Sequence of chain 2.G:
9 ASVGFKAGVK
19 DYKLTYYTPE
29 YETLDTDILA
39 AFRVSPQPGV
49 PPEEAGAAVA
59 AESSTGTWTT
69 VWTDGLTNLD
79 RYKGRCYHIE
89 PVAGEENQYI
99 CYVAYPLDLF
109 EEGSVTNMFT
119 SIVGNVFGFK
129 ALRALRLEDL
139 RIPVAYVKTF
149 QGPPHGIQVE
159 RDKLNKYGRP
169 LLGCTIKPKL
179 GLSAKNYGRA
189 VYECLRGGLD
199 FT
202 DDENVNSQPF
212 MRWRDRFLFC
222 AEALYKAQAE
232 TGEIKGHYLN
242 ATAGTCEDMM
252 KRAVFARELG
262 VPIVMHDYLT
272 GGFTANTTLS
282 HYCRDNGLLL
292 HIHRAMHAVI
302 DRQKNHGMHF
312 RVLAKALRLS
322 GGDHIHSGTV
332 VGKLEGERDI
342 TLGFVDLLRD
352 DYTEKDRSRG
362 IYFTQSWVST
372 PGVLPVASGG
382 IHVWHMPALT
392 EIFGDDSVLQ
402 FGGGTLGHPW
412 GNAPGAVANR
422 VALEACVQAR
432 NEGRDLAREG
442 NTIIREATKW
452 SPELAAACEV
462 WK

Sequence of chain 1.G:
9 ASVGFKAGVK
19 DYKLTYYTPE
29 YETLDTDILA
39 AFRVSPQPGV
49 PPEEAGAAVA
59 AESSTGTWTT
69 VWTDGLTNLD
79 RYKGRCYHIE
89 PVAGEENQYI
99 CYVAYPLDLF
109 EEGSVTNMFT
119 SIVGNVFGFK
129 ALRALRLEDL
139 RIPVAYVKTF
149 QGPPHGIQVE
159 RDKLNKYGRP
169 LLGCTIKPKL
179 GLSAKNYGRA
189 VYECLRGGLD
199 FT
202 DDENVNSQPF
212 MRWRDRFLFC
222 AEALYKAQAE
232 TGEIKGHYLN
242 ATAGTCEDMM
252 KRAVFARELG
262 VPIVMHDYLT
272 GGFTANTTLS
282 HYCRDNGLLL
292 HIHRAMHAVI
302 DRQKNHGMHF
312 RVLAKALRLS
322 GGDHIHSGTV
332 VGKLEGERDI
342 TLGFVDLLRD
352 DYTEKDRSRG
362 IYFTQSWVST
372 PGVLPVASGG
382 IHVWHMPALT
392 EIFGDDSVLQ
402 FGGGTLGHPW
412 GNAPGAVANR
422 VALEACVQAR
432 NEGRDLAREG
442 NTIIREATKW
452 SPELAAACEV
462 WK

This protein binds this small molecule.
Small molecule (SMILES): O=C(COP(=O)(O)O)[C@H](O)[C@H](O)COP(=O)(O)O

Binding-site contacts:
Ligand atom O2P contacts residue GLY403 of chain 2.G at 2.7 Å (h-bond).
Ligand atom O4 contacts residue SER379 of chain 2.G at 3.4 Å (h-bond).
Ligand atom O1P contacts residue LYS175 of chain 2.G at 3.2 Å.
Ligand atom C3 contacts residue SER379 of chain 2.G at 3.4 Å.
Ligand atom O6P contacts residue ARG295 of chain 2.G at 2.9 Å (salt-bridge).
Ligand atom O6P contacts residue HIS298 of chain 2.G at 3.8 Å.
Ligand atom O2 contacts residue CA1 of chain 2.P at 2.3 Å.
Ligand atom O3P contacts residue GLY381 of chain 2.G at 2.8 Å (h-bond).
Ligand atom O3 contacts residue HIS294 of chain 2.G at 3.1 Å (h-bond).
Ligand atom O3 contacts residue KCX201 of chain 2.G at 2.5 Å (h-bond).
Ligand atom O1P contacts residue GLY404 of chain 2.G at 2.7 Å (h-bond).
Ligand atom O2 contacts residue LYS175 of chain 2.G at 3.1 Å (salt-bridge).
Ligand atom O5P contacts residue ARG295 of chain 2.G at 3.5 Å (salt-bridge).
Ligand atom O1P contacts residue TRP66 of chain 1.G at 3.1 Å (h-bond).
Ligand atom P2 contacts residue HIS298 of chain 2.G at 3.9 Å.
Ligand atom C4 contacts residue SER379 of chain 2.G at 3.8 Å.
Ligand atom O3 contacts residue CA1 of chain 2.P at 2.6 Å.
Ligand atom O6P contacts residue HIS327 of chain 2.G at 3.9 Å.
Ligand atom C2 contacts residue KCX201 of chain 2.G at 3.6 Å.
Ligand atom P1 contacts residue TRP66 of chain 1.G at 3.6 Å.
Ligand atom P1 contacts residue GLY403 of chain 2.G at 3.9 Å.
Ligand atom C2 contacts residue LYS175 of chain 2.G at 3.9 Å.
Ligand atom O1P contacts residue GLY403 of chain 2.G at 3.5 Å.
Ligand atom P1 contacts residue GLY404 of chain 2.G at 3.8 Å.
Ligand atom O3P contacts residue TRP66 of chain 1.G at 3.4 Å.
Ligand atom C3 contacts residue CA1 of chain 2.P at 3.4 Å.
Ligand atom C2 contacts residue CA1 of chain 2.P at 3.2 Å.
Ligand atom C3 contacts residue KCX201 of chain 2.G at 3.1 Å.
Ligand atom O4P contacts residue HIS298 of chain 2.G at 3.0 Å (h-bond).
Ligand atom O5P contacts residue GLY329 of chain 2.G at 3.9 Å.
Ligand atom P2 contacts residue ARG295 of chain 2.G at 3.6 Å.
Ligand atom O1 contacts residue LYS175 of chain 2.G at 3.1 Å (salt-bridge).
Ligand atom O2 contacts residue KCX201 of chain 2.G at 3.5 Å (h-bond).
Ligand atom C1 contacts residue SER379 of chain 2.G at 3.6 Å.
Ligand atom O2P contacts residue GLY404 of chain 2.G at 3.8 Å.
Ligand atom O4 contacts residue GLY380 of chain 2.G at 3.6 Å.
Ligand atom O2P contacts residue PHE402 of chain 2.G at 3.8 Å.
Ligand atom O3 contacts residue GLU204 of chain 2.G at 3.5 Å (salt-bridge).
Ligand atom O3P contacts residue GLY380 of chain 2.G at 3.5 Å.
Ligand atom O4P contacts residue ARG295 of chain 2.G at 3.5 Å (salt-bridge).